Sequence of chain 31.D:
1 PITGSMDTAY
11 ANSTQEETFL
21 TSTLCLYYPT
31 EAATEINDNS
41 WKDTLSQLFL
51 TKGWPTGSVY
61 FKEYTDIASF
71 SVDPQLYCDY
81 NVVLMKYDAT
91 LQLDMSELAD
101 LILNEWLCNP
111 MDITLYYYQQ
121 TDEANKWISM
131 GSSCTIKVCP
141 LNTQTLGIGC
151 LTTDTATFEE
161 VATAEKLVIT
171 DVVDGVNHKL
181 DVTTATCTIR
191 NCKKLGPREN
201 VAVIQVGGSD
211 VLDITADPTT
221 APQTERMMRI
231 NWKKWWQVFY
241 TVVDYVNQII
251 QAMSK

Binding-site contacts:
Ligand atom C1 contacts residue ASN12 of chain 31.D at 2.2 Å.
Ligand atom N2 contacts residue ASN12 of chain 31.D at 3.8 Å.
Ligand atom C7 contacts residue ASN12 of chain 31.D at 3.9 Å.
Ligand atom O5 contacts residue ASN12 of chain 31.D at 2.7 Å (h-bond).
Ligand atom C5 contacts residue ASN12 of chain 31.D at 4.1 Å.
Ligand atom C2 contacts residue ASN12 of chain 31.D at 3.3 Å.
Ligand atom O7 contacts residue ASN12 of chain 31.D at 3.6 Å.

This small molecule binds to this protein.
Small molecule (SMILES): CC(=O)N[C@H]1[C@H](O[C@H]2[C@H](O)[C@@H](NC(C)=O)CO[C@@H]2CO)O[C@H](CO)[C@@H](O)[C@@H]1O